A protein and the small-molecule ligand that binds it are described below.
Small molecule (SMILES): Nc1ccn([C@@H]2O[C@H](CO[P](=O)(O)O[C@H]3[C@@H](O)[C@H](n4ccc(=O)[nH]c4=O)O[C@@H]3COP(=O)=O)[C@@H](O)[C@H]2O)c(=O)n1

Sequence of chain 1.G:
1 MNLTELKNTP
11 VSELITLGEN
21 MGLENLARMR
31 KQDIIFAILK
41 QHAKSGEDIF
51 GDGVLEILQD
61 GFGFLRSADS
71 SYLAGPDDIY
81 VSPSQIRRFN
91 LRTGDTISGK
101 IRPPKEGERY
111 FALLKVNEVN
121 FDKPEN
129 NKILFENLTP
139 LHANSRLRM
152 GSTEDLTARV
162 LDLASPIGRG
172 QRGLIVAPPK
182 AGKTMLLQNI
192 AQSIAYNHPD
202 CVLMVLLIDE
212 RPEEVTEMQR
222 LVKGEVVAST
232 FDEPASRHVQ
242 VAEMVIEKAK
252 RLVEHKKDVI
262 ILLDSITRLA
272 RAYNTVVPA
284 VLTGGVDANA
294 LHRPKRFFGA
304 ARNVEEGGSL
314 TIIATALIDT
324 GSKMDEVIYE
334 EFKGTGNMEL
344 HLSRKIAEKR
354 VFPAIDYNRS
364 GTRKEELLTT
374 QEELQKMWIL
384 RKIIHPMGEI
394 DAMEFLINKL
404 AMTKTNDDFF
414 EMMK

Binding-site contacts:
Ligand atom OP2 contacts residue SER82 of chain 1.G at 4.1 Å.
Ligand atom OP1 contacts residue SER82 of chain 1.G at 3.3 Å (h-bond).
Ligand atom C6 contacts residue PHE64 of chain 1.G at 3.6 Å (hydrophobic).
Ligand atom O4' contacts residue PHE62 of chain 1.G at 3.2 Å.
Ligand atom P contacts residue SER82 of chain 1.G at 4.0 Å.
Ligand atom O4 contacts residue ARG102 of chain 1.G at 3.9 Å.
Ligand atom C2 contacts residue TYR80 of chain 1.G at 4.0 Å (hydrophobic).
Ligand atom C5' contacts residue TYR80 of chain 1.G at 3.8 Å (hydrophobic).
Ligand atom C3' contacts residue TYR80 of chain 1.G at 3.8 Å (hydrophobic).
Ligand atom OP1 contacts residue TYR80 of chain 1.G at 3.3 Å (h-bond).
Ligand atom P contacts residue TYR80 of chain 1.G at 3.9 Å.
Ligand atom O2 contacts residue ARG102 of chain 1.G at 3.8 Å.
Ligand atom C6 contacts residue TYR110 of chain 1.G at 3.3 Å (hydrophobic).
Ligand atom C5 contacts residue PHE64 of chain 1.G at 3.4 Å (hydrophobic).
Ligand atom O5' contacts residue PRO83 of chain 1.G at 4.0 Å.
Ligand atom N3 contacts residue ARG102 of chain 1.G at 3.2 Å (salt-bridge).
Ligand atom N3 contacts residue GLU108 of chain 1.G at 3.7 Å.
Ligand atom O3' contacts residue TYR80 of chain 1.G at 3.3 Å (h-bond).
Ligand atom C2 contacts residue GLU108 of chain 1.G at 3.4 Å.
Ligand atom C4' contacts residue TYR80 of chain 1.G at 3.3 Å (hydrophobic).
Ligand atom C1' contacts residue TYR80 of chain 1.G at 3.7 Å (hydrophobic).
Ligand atom O2 contacts residue GLU108 of chain 1.G at 3.3 Å (salt-bridge).
Ligand atom O2' contacts residue GLU108 of chain 1.G at 3.6 Å.
Ligand atom O2 contacts residue ALA112 of chain 1.G at 3.9 Å.
Ligand atom O2 contacts residue TYR80 of chain 1.G at 3.3 Å.
Ligand atom OP1 contacts residue PHE62 of chain 1.G at 3.6 Å.
Ligand atom OP1 contacts residue SER84 of chain 1.G at 4.1 Å.
Ligand atom O4' contacts residue TYR80 of chain 1.G at 3.4 Å (h-bond).
Ligand atom C3' contacts residue TYR110 of chain 1.G at 4.2 Å (hydrophobic).
Ligand atom C4' contacts residue PHE62 of chain 1.G at 4.0 Å (hydrophobic).
Ligand atom OP1 contacts residue PRO83 of chain 1.G at 3.4 Å.
Ligand atom C5 contacts residue TYR110 of chain 1.G at 3.1 Å (hydrophobic).
Ligand atom N1 contacts residue GLU108 of chain 1.G at 4.0 Å.
Ligand atom C4 contacts residue ARG102 of chain 1.G at 3.9 Å.
Ligand atom C1' contacts residue PHE62 of chain 1.G at 4.0 Å (hydrophobic).
Ligand atom C2 contacts residue ARG102 of chain 1.G at 3.8 Å.
Ligand atom O4' contacts residue SER82 of chain 1.G at 3.9 Å.
Ligand atom C5' contacts residue PHE62 of chain 1.G at 4.1 Å (hydrophobic).
Ligand atom C4 contacts residue PHE64 of chain 1.G at 4.0 Å (hydrophobic).
Ligand atom N1 contacts residue SER82 of chain 1.G at 4.2 Å.